Binding-site contacts:
Ligand atom CA contacts residue TYR31 of chain 2.A at 3.4 Å (hydrophobic).
Ligand atom CA contacts residue GLN67 of chain 2.A at 3.6 Å.
Ligand atom OE1 contacts residue TYR248 of chain 2.A at 2.3 Å (h-bond).
Ligand atom CB contacts residue SER68 of chain 2.A at 4.1 Å.
Ligand atom CB contacts residue GLN67 of chain 2.A at 3.3 Å.
Ligand atom OE2 contacts residue TYR248 of chain 2.A at 3.5 Å (h-bond).
Ligand atom CD contacts residue VAL266 of chain 2.A at 3.7 Å (hydrophobic).
Ligand atom C contacts residue TYR196 of chain 2.A at 3.9 Å (hydrophobic).
Ligand atom C contacts residue ASN117 of chain 2.A at 3.6 Å.
Ligand atom CD contacts residue TYR248 of chain 2.A at 3.3 Å (hydrophobic).
Ligand atom OXT contacts residue ASN170 of chain 2.A at 3.2 Å (h-bond).
Ligand atom OXT contacts residue GLU163 of chain 2.A at 4.5 Å.
Ligand atom OE2 contacts residue GLN67 of chain 2.A at 3.4 Å.
Ligand atom CB contacts residue TYR31 of chain 2.A at 4.0 Å (hydrophobic).
Ligand atom OE2 contacts residue VAL266 of chain 2.A at 3.1 Å (h-bond).
Ligand atom OXT contacts residue TYR196 of chain 2.A at 2.9 Å (h-bond).
Ligand atom N contacts residue CYS200 of chain 2.A at 4.0 Å.
Ligand atom O contacts residue ASN117 of chain 2.A at 2.9 Å (h-bond).
Ligand atom N contacts residue GLN67 of chain 2.A at 2.9 Å (h-bond).
Ligand atom CA contacts residue GLU163 of chain 2.A at 3.5 Å.
Ligand atom CG contacts residue SER68 of chain 2.A at 3.8 Å.
Ligand atom OE2 contacts residue SER68 of chain 2.A at 3.0 Å (h-bond).
Ligand atom OE2 contacts residue GLY265 of chain 2.A at 3.8 Å.
Ligand atom CD contacts residue SER68 of chain 2.A at 3.0 Å.
Ligand atom C contacts residue ASN170 of chain 2.A at 3.8 Å.
Ligand atom N contacts residue GLU163 of chain 2.A at 2.9 Å (salt-bridge).
Ligand atom N contacts residue TYR31 of chain 2.A at 3.5 Å (h-bond).
Ligand atom CG contacts residue VAL266 of chain 2.A at 4.0 Å (hydrophobic).
Ligand atom OE1 contacts residue VAL266 of chain 2.A at 4.0 Å.
Ligand atom OXT contacts residue CYS200 of chain 2.A at 4.5 Å.
Ligand atom C contacts residue GLU163 of chain 2.A at 4.2 Å.
Ligand atom CB contacts residue VAL266 of chain 2.A at 4.2 Å (hydrophobic).
Ligand atom O contacts residue ASN170 of chain 2.A at 4.0 Å.
Ligand atom OE1 contacts residue SER68 of chain 2.A at 3.2 Å (h-bond).
Ligand atom OXT contacts residue ASN117 of chain 2.A at 3.5 Å (h-bond).

Sequence of chain 2.A:
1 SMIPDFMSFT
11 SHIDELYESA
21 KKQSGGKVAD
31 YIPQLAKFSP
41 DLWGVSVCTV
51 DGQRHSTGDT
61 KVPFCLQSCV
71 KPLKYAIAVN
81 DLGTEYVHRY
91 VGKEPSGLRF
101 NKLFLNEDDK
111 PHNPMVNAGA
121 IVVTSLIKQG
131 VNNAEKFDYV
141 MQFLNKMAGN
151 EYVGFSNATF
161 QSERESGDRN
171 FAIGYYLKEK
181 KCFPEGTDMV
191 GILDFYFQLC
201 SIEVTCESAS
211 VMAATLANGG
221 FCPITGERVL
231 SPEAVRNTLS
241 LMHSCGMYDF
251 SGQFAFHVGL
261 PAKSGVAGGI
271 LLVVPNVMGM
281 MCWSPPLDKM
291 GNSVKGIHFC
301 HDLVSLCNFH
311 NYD

This small molecule binds to this protein.
Small molecule (SMILES): N[C@@H](CCC(=O)O)C(=O)O